Sequence of chain 1.A:
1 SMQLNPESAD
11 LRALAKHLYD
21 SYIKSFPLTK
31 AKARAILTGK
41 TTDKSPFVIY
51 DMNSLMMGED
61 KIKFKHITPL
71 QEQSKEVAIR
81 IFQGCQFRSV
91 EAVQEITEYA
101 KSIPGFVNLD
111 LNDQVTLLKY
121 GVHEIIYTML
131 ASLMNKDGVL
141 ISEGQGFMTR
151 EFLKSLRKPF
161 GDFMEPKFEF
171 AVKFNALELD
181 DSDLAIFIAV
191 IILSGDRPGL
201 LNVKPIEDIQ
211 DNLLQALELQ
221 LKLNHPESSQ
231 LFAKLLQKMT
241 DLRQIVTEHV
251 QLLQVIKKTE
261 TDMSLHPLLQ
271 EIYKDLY

A small-molecule ligand and the protein it binds are described below.
Small molecule (SMILES): O=C(O)CSc1nc(Cl)cc(Nc2cccc3c2CCCC3)n1

Binding-site contacts:
Ligand atom C3 contacts residue GLN86 of chain 1.A at 3.8 Å.
Ligand atom N2 contacts residue SER89 of chain 1.A at 3.2 Å (h-bond).
Ligand atom O1 contacts residue HIS249 of chain 1.A at 3.5 Å (h-bond).
Ligand atom N2 contacts residue CYS85 of chain 1.A at 3.3 Å (h-bond).
Ligand atom C9 contacts residue LEU140 of chain 1.A at 3.8 Å (hydrophobic).
Ligand atom S contacts residue PHE163 of chain 1.A at 3.7 Å.
Ligand atom O contacts residue TYR273 of chain 1.A at 3.5 Å (h-bond).
Ligand atom C10 contacts residue LEU140 of chain 1.A at 3.8 Å (hydrophobic).
Ligand atom N1 contacts residue CYS85 of chain 1.A at 3.5 Å.
Ligand atom CL contacts residue LYS167 of chain 1.A at 3.5 Å.
Ligand atom N contacts residue PHE163 of chain 1.A at 3.5 Å.
Ligand atom C10 contacts residue LEU130 of chain 1.A at 3.8 Å (hydrophobic).
Ligand atom S contacts residue PHE82 of chain 1.A at 3.6 Å.
Ligand atom S contacts residue HIS249 of chain 1.A at 3.5 Å.
Ligand atom C14 contacts residue ILE126 of chain 1.A at 3.8 Å (hydrophobic).
Ligand atom C10 contacts residue O7O1 of chain 1.C at 3.9 Å.
Ligand atom C5 contacts residue ARG88 of chain 1.A at 3.8 Å.
Ligand atom CL contacts residue TYR127 of chain 1.A at 3.9 Å.
Ligand atom C5 contacts residue SER89 of chain 1.A at 3.8 Å.
Ligand atom C6 contacts residue ARG88 of chain 1.A at 3.8 Å.
Ligand atom C12 contacts residue LEU130 of chain 1.A at 3.9 Å (hydrophobic).
Ligand atom C2 contacts residue PHE82 of chain 1.A at 3.8 Å (hydrophobic).
Ligand atom CL contacts residue MET164 of chain 1.A at 3.6 Å.
Ligand atom O1 contacts residue TYR273 of chain 1.A at 2.6 Å (h-bond).
Ligand atom O1 contacts residue GLN86 of chain 1.A at 3.6 Å (h-bond).
Ligand atom N1 contacts residue SER89 of chain 1.A at 3.3 Å (h-bond).
Ligand atom C14 contacts residue SER89 of chain 1.A at 3.6 Å.
Ligand atom C8 contacts residue O7O1 of chain 1.C at 3.8 Å.
Ligand atom C9 contacts residue VAL139 of chain 1.A at 3.8 Å (hydrophobic).
Ligand atom C3 contacts residue SER89 of chain 1.A at 3.8 Å.
Ligand atom C5 contacts residue CYS85 of chain 1.A at 3.9 Å (hydrophobic).
Ligand atom C7 contacts residue CYS85 of chain 1.A at 3.7 Å (hydrophobic).
Ligand atom O contacts residue SER89 of chain 1.A at 2.6 Å (h-bond).
Ligand atom C4 contacts residue SER89 of chain 1.A at 3.4 Å.
Ligand atom CL contacts residue LEU130 of chain 1.A at 3.6 Å.
Ligand atom C11 contacts residue LEU130 of chain 1.A at 3.8 Å (hydrophobic).
Ligand atom C3 contacts residue HIS249 of chain 1.A at 3.9 Å.
Ligand atom C3 contacts residue TYR273 of chain 1.A at 3.4 Å (hydrophobic).
Ligand atom C2 contacts residue GLN86 of chain 1.A at 3.6 Å.
Ligand atom N contacts residue HIS249 of chain 1.A at 3.9 Å.